Sequence of chain 1.B:
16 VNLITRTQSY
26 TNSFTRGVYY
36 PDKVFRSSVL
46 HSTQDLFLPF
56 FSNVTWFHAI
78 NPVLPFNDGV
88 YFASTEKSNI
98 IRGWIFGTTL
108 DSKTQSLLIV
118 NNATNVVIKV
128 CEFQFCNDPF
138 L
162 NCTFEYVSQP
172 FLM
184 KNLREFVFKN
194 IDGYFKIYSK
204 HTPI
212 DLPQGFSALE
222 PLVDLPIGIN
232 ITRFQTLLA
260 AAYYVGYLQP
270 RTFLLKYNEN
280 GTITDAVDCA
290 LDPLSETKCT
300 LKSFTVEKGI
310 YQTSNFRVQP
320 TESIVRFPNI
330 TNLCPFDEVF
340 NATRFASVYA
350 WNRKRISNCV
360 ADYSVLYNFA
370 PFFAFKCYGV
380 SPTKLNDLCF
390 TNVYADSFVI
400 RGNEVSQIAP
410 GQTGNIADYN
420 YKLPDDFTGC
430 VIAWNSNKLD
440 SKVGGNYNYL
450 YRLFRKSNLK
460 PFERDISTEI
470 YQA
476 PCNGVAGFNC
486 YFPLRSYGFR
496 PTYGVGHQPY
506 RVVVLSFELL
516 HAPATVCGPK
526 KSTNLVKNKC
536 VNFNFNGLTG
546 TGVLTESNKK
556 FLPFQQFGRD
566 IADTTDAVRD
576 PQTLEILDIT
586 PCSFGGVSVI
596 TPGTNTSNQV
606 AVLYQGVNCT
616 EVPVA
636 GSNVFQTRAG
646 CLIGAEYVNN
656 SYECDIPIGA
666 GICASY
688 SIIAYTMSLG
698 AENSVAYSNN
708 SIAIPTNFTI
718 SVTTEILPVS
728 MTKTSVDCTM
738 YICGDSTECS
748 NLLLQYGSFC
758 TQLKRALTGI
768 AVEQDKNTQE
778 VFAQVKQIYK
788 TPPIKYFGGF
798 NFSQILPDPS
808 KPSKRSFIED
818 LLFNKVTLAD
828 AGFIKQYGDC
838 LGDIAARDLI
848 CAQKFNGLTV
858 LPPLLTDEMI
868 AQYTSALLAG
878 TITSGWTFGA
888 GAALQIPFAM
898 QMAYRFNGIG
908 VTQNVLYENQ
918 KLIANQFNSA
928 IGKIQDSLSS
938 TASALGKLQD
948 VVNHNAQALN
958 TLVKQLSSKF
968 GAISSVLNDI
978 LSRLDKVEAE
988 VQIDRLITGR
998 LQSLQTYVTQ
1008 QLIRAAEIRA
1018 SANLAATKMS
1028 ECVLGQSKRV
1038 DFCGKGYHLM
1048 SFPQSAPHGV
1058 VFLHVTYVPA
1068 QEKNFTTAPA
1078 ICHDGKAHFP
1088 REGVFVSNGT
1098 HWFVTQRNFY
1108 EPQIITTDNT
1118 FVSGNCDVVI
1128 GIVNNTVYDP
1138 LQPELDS

Sequence of chain 1.A:
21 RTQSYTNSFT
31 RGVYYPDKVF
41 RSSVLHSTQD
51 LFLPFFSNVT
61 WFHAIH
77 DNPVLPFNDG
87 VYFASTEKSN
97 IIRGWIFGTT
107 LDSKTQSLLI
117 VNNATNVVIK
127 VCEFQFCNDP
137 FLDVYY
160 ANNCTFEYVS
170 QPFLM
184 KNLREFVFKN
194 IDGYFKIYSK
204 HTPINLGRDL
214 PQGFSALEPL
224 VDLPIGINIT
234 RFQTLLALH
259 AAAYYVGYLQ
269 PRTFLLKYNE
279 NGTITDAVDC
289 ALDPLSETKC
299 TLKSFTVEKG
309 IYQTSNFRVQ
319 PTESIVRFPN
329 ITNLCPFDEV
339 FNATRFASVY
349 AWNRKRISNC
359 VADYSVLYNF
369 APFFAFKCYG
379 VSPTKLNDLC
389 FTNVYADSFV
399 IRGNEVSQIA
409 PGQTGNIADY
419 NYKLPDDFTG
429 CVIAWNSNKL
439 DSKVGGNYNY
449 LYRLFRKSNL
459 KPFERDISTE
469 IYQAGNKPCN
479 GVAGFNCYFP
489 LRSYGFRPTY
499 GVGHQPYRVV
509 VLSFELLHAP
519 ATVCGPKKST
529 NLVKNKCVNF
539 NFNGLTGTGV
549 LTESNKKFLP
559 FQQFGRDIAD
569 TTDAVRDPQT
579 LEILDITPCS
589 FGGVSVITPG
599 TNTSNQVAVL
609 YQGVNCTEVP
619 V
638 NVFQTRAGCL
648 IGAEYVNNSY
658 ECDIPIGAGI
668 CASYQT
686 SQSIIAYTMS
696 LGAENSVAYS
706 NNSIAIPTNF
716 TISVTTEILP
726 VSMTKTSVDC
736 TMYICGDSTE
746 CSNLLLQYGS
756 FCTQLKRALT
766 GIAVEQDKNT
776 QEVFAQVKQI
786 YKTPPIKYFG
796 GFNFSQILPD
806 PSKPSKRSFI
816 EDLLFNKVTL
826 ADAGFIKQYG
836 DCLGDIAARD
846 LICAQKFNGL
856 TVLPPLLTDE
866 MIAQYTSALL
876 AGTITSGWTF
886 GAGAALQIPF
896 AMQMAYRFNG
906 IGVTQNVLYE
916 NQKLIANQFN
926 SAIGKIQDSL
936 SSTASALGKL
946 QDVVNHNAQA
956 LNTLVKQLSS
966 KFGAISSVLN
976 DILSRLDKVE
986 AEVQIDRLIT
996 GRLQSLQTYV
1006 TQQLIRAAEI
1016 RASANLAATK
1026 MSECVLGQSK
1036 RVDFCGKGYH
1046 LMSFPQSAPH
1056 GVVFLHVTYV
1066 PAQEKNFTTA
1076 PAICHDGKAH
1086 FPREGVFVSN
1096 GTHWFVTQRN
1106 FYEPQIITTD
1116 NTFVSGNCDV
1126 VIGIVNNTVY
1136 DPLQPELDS

This small molecule binds to this protein.
Small molecule (SMILES): CC(=O)N[C@@H]1[C@@H](O)[C@H](O)[C@@H](CO)O[C@H]1O

Binding-site contacts:
Ligand atom C2 contacts residue ASN706 of chain 1.A at 2.5 Å.
Ligand atom O7 contacts residue ASN706 of chain 1.A at 4.3 Å.
Ligand atom C3 contacts residue ASN706 of chain 1.A at 3.8 Å.
Ligand atom O5 contacts residue ASN706 of chain 1.A at 2.3 Å (h-bond).
Ligand atom C5 contacts residue ASN706 of chain 1.A at 3.6 Å.
Ligand atom C4 contacts residue ASN706 of chain 1.A at 4.2 Å.
Ligand atom C7 contacts residue ASN706 of chain 1.A at 3.9 Å.
Ligand atom C1 contacts residue ASN706 of chain 1.A at 1.4 Å.
Ligand atom O7 contacts residue TYR793 of chain 1.B at 3.4 Å.
Ligand atom N2 contacts residue TYR793 of chain 1.B at 4.3 Å.
Ligand atom C7 contacts residue TYR793 of chain 1.B at 3.6 Å (hydrophobic).
Ligand atom O6 contacts residue ASN706 of chain 1.A at 4.5 Å.
Ligand atom C8 contacts residue TYR793 of chain 1.B at 3.7 Å (hydrophobic).
Ligand atom N2 contacts residue ASN706 of chain 1.A at 3.0 Å (h-bond).